Sequence of chain 8.A:
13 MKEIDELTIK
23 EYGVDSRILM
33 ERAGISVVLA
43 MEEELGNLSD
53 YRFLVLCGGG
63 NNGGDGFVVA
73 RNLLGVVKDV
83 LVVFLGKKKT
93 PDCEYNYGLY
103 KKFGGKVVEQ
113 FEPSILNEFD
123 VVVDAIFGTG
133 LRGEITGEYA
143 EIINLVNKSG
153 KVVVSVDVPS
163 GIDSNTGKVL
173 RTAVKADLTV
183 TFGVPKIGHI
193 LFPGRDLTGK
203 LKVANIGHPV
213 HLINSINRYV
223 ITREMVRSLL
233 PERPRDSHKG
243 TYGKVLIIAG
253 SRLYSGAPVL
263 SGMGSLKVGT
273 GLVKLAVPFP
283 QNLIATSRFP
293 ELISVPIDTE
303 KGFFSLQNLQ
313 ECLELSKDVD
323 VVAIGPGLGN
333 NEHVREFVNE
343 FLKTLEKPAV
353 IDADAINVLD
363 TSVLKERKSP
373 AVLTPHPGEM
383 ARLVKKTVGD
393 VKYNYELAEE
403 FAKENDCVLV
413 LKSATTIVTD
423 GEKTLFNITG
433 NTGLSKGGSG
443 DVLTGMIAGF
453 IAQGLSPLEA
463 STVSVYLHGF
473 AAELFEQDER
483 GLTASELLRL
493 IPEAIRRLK

This protein binds this small molecule.
Small molecule (SMILES): CC(C)C[C@H](NC(=O)[C@H](CC1=c2ccccc2=NC1)NC(=O)[C@H](C)NC(=O)[C@H](C)N)C(=O)N[C@@H](Cc1ccccc1)C(=O)N[C@@H](CCC(=O)O)C(=O)N[C@@H](C)C=O

Binding-site contacts:
Ligand atom CE2 contacts residue VAL40 of chain 3.A at 3.8 Å (hydrophobic).
Ligand atom CZ2 contacts residue ARG34 of chain 8.A at 3.6 Å.
Ligand atom CE2 contacts residue ASN207 of chain 8.A at 3.5 Å.
Ligand atom CD1 contacts residue SER38 of chain 8.A at 3.5 Å.
Ligand atom CD1 contacts residue ASN207 of chain 8.A at 3.5 Å.
Ligand atom CH2 contacts residue ARG34 of chain 8.A at 3.5 Å.
Ligand atom CZ2 contacts residue ASN74 of chain 3.A at 3.6 Å.
Ligand atom CD2 contacts residue VAL40 of chain 3.A at 3.7 Å (hydrophobic).
Ligand atom N contacts residue GLU44 of chain 3.A at 2.9 Å (salt-bridge).
Ligand atom CE1 contacts residue SER38 of chain 8.A at 3.8 Å.
Ligand atom O contacts residue ASN207 of chain 8.A at 2.8 Å (h-bond).
Ligand atom C contacts residue VAL205 of chain 8.A at 3.5 Å (hydrophobic).
Ligand atom C contacts residue GLU44 of chain 3.A at 3.4 Å.
Ligand atom CD1 contacts residue ASN74 of chain 3.A at 3.8 Å.
Ligand atom CA contacts residue VAL205 of chain 8.A at 3.8 Å (hydrophobic).
Ligand atom CG contacts residue VAL40 of chain 3.A at 3.8 Å (hydrophobic).
Ligand atom CH2 contacts residue ILE37 of chain 3.A at 3.8 Å (hydrophobic).
Ligand atom N contacts residue GLU44 of chain 3.A at 3.1 Å (salt-bridge).
Ligand atom C contacts residue LEU203 of chain 8.A at 3.4 Å (hydrophobic).
Ligand atom CD2 contacts residue LEU41 of chain 8.A at 3.7 Å (hydrophobic).
Ligand atom O contacts residue ALA206 of chain 8.A at 3.3 Å.
Ligand atom O contacts residue LYS204 of chain 8.A at 3.6 Å.
Ligand atom CA contacts residue GLU44 of chain 3.A at 3.7 Å.
Ligand atom CZ2 contacts residue ASN207 of chain 8.A at 3.7 Å.
Ligand atom CE3 contacts residue LEU41 of chain 3.A at 3.8 Å (hydrophobic).
Ligand atom CA contacts residue VAL205 of chain 8.A at 3.2 Å (hydrophobic).
Ligand atom NE1 contacts residue ASN207 of chain 8.A at 3.5 Å (h-bond).
Ligand atom NE1 contacts residue ASN74 of chain 3.A at 2.9 Å (h-bond).
Ligand atom O contacts residue VAL205 of chain 8.A at 2.9 Å (h-bond).
Ligand atom CD2 contacts residue GLU45 of chain 8.A at 3.8 Å.
Ligand atom O contacts residue VAL205 of chain 8.A at 3.5 Å (h-bond).
Ligand atom O contacts residue ASN207 of chain 8.A at 3.1 Å (h-bond).
Ligand atom CA contacts residue GLU44 of chain 3.A at 3.8 Å.
Ligand atom N contacts residue VAL205 of chain 8.A at 2.8 Å (h-bond).
Ligand atom CZ contacts residue ALA42 of chain 8.A at 3.6 Å (hydrophobic).
Ligand atom CE1 contacts residue ALA206 of chain 8.A at 3.8 Å (hydrophobic).
Ligand atom CZ contacts residue SER38 of chain 8.A at 3.3 Å.
Ligand atom CB contacts residue GLU44 of chain 3.A at 3.4 Å.
Ligand atom N contacts residue ASN49 of chain 3.A at 3.3 Å.
Ligand atom CE2 contacts residue GLU45 of chain 8.A at 3.9 Å.

Sequence of chain 3.A:
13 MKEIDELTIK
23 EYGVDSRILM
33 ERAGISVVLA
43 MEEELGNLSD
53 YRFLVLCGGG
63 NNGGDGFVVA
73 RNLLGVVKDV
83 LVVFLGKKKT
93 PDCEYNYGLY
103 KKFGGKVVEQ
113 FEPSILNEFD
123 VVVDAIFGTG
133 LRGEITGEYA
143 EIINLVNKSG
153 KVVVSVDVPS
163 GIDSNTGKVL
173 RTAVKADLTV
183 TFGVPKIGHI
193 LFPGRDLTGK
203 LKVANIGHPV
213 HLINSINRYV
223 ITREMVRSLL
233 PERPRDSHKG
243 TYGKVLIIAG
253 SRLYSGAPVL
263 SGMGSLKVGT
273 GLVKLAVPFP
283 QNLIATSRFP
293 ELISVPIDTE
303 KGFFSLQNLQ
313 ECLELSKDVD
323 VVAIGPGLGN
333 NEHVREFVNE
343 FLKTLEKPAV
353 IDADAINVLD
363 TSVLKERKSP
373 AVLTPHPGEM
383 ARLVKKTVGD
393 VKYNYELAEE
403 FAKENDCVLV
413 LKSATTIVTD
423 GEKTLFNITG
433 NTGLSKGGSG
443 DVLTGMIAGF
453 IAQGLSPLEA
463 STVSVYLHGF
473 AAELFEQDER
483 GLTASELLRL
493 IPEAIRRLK